Sequence of chain 1.A:
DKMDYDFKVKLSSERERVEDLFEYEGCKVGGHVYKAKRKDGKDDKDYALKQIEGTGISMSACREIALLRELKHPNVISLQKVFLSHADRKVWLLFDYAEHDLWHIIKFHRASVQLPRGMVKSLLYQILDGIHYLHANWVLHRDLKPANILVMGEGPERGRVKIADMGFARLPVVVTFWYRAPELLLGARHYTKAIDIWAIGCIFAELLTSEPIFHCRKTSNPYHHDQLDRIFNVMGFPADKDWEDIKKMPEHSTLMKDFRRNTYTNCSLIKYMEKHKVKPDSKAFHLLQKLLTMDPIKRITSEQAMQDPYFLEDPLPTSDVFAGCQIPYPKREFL

The protein below binds the small molecule below.
Small molecule (SMILES): CNc1nccc(N2CC[C@H](NC(=O)Nc3ccc(CN4CCOCC4)c(C(F)(F)F)c3)C2)n1

Binding-site contacts:
Ligand atom C21 contacts residue ASP176 of chain 1.A at 3.7 Å.
Ligand atom N18 contacts residue ASP176 of chain 1.A at 3.6 Å.
Ligand atom C26 contacts residue LEU151 of chain 1.A at 3.6 Å (hydrophobic).
Ligand atom N15 contacts residue PHE100 of chain 1.A at 3.5 Å.
Ligand atom C21 contacts residue GLU69 of chain 1.A at 3.7 Å.
Ligand atom F33 contacts residue ILE174 of chain 1.A at 3.2 Å.
Ligand atom N2 contacts residue TYR102 of chain 1.A at 3.5 Å.
Ligand atom C3 contacts residue ALA103 of chain 1.A at 3.8 Å (hydrophobic).
Ligand atom C12 contacts residue ASP176 of chain 1.A at 3.7 Å.
Ligand atom N8 contacts residue ALA53 of chain 1.A at 3.6 Å.
Ligand atom C31 contacts residue ASP176 of chain 1.A at 3.5 Å.
Ligand atom N2 contacts residue ALA103 of chain 1.A at 3.6 Å (h-bond).
Ligand atom C5 contacts residue ILE82 of chain 1.A at 3.6 Å (hydrophobic).
Ligand atom C5 contacts residue ALA103 of chain 1.A at 3.4 Å (hydrophobic).
Ligand atom N4 contacts residue ASP101 of chain 1.A at 3.7 Å.
Ligand atom C5 contacts residue LEU161 of chain 1.A at 3.8 Å (hydrophobic).
Ligand atom C16 contacts residue ASP176 of chain 1.A at 3.1 Å.
Ligand atom F33 contacts residue ILE82 of chain 1.A at 3.5 Å.
Ligand atom C28 contacts residue LEU72 of chain 1.A at 3.6 Å (hydrophobic).
Ligand atom F33 contacts residue ALA175 of chain 1.A at 3.5 Å.
Ligand atom C3 contacts residue ALA53 of chain 1.A at 3.5 Å (hydrophobic).
Ligand atom C20 contacts residue ASP176 of chain 1.A at 3.6 Å.
Ligand atom C1 contacts residue ARG359 of chain 1.A at 3.7 Å.
Ligand atom N4 contacts residue ALA53 of chain 1.A at 3.6 Å.
Ligand atom O17 contacts residue ALA175 of chain 1.A at 3.4 Å.
Ligand atom N4 contacts residue TYR102 of chain 1.A at 3.7 Å.
Ligand atom C19 contacts residue ASP176 of chain 1.A at 3.8 Å.
Ligand atom O27 contacts residue LEU72 of chain 1.A at 3.5 Å.
Ligand atom F33 contacts residue VAL81 of chain 1.A at 3.8 Å.
Ligand atom C6 contacts residue ILE82 of chain 1.A at 3.5 Å (hydrophobic).
Ligand atom C6 contacts residue LEU161 of chain 1.A at 3.7 Å (hydrophobic).
Ligand atom C19 contacts residue LEU73 of chain 1.A at 3.8 Å (hydrophobic).
Ligand atom N15 contacts residue ASP176 of chain 1.A at 3.4 Å (salt-bridge).
Ligand atom F34 contacts residue HIS152 of chain 1.A at 3.4 Å.
Ligand atom C5 contacts residue ASP101 of chain 1.A at 3.1 Å.
Ligand atom F35 contacts residue VAL81 of chain 1.A at 3.8 Å.
Ligand atom O17 contacts residue ILE82 of chain 1.A at 3.8 Å.
Ligand atom C25 contacts residue LEU151 of chain 1.A at 3.3 Å (hydrophobic).
Ligand atom O17 contacts residue ASP176 of chain 1.A at 2.8 Å (salt-bridge).
Ligand atom N4 contacts residue ALA103 of chain 1.A at 2.8 Å (h-bond).